Sequence of chain 1.C:
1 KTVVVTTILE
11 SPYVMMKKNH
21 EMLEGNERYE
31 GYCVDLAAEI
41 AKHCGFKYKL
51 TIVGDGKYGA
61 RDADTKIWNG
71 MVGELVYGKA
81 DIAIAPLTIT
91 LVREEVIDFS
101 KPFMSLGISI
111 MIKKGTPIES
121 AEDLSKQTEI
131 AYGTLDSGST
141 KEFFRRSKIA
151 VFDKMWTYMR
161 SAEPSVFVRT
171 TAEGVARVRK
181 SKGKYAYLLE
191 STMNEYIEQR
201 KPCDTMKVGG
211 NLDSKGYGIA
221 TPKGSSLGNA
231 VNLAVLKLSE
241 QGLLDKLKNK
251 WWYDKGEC

Binding-site contacts:
Ligand atom OE2 contacts residue GLY138 of chain 1.C at 3.5 Å.
Ligand atom CA contacts residue THR88 of chain 1.C at 3.3 Å.
Ligand atom CD contacts residue THR140 of chain 1.C at 3.1 Å.
Ligand atom CB contacts residue GLU190 of chain 1.C at 3.9 Å.
Ligand atom N contacts residue TYR58 of chain 1.C at 4.0 Å.
Ligand atom OE1 contacts residue THR140 of chain 1.C at 2.5 Å (h-bond).
Ligand atom CA contacts residue TYR58 of chain 1.C at 3.9 Å (hydrophobic).
Ligand atom OE2 contacts residue THR140 of chain 1.C at 3.1 Å (h-bond).
Ligand atom C contacts residue SER139 of chain 1.C at 3.1 Å.
Ligand atom OXT contacts residue LEU87 of chain 1.C at 3.5 Å.
Ligand atom CB contacts residue LEU135 of chain 1.C at 3.7 Å (hydrophobic).
Ligand atom OE1 contacts residue LEU189 of chain 1.C at 3.9 Å.
Ligand atom C contacts residue TYR58 of chain 1.C at 3.4 Å (hydrophobic).
Ligand atom CB contacts residue TYR58 of chain 1.C at 3.3 Å (hydrophobic).
Ligand atom C contacts residue PRO86 of chain 1.C at 4.0 Å (hydrophobic).
Ligand atom N contacts residue THR88 of chain 1.C at 2.8 Å (h-bond).
Ligand atom CD contacts residue LEU135 of chain 1.C at 3.9 Å (hydrophobic).
Ligand atom O contacts residue SER139 of chain 1.C at 2.6 Å (h-bond).
Ligand atom O contacts residue ARG93 of chain 1.C at 2.6 Å (salt-bridge).
Ligand atom N contacts residue TYR217 of chain 1.C at 3.5 Å.
Ligand atom N contacts residue GLU190 of chain 1.C at 2.5 Å (salt-bridge).
Ligand atom C contacts residue ARG93 of chain 1.C at 3.2 Å.
Ligand atom CA contacts residue GLU190 of chain 1.C at 3.2 Å.
Ligand atom OE2 contacts residue LEU135 of chain 1.C at 3.9 Å.
Ligand atom O contacts residue GLY138 of chain 1.C at 3.2 Å.
Ligand atom OXT contacts residue TYR58 of chain 1.C at 3.4 Å.
Ligand atom CG contacts residue GLU190 of chain 1.C at 3.6 Å.
Ligand atom N contacts residue SER139 of chain 1.C at 4.0 Å.
Ligand atom OE1 contacts residue GLU190 of chain 1.C at 4.0 Å.
Ligand atom OXT contacts residue ARG93 of chain 1.C at 2.6 Å (salt-bridge).
Ligand atom OE2 contacts residue SER139 of chain 1.C at 3.3 Å (h-bond).
Ligand atom C contacts residue THR88 of chain 1.C at 3.5 Å.
Ligand atom CG contacts residue LEU135 of chain 1.C at 3.5 Å (hydrophobic).
Ligand atom N contacts residue PRO86 of chain 1.C at 2.6 Å (h-bond).
Ligand atom OXT contacts residue PRO86 of chain 1.C at 3.4 Å (h-bond).
Ligand atom O contacts residue TYR58 of chain 1.C at 3.2 Å.
Ligand atom OXT contacts residue SER139 of chain 1.C at 3.8 Å.
Ligand atom CA contacts residue PRO86 of chain 1.C at 3.8 Å (hydrophobic).
Ligand atom OXT contacts residue THR88 of chain 1.C at 2.8 Å (h-bond).
Ligand atom CA contacts residue SER139 of chain 1.C at 3.2 Å.

A small-molecule ligand and the protein it binds are described below.
Small molecule (SMILES): N[C@@H](CCC(=O)O)C(=O)O